The small molecule below binds the protein below.
Small molecule (SMILES): O=C(CCl)NCCC1CCN(C(=O)C2(Nc3ccc(Cl)cc3)CCOCC2)CC1

Sequence of chain 1.B:
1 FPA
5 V

Binding-site contacts:
Ligand atom CL2 contacts residue ILE173 of chain 1.A at 3.7 Å.
Ligand atom O2 contacts residue PRO172 of chain 1.A at 3.9 Å.
Ligand atom CL2 contacts residue GLY176 of chain 1.A at 4.3 Å.
Ligand atom C14 contacts residue VAL5 of chain 1.B at 3.8 Å (hydrophobic).
Ligand atom CL2 contacts residue LYS127 of chain 1.A at 3.3 Å.
Ligand atom C12 contacts residue GLY176 of chain 1.A at 4.3 Å.
Ligand atom C21 contacts residue PRO172 of chain 1.A at 3.9 Å (hydrophobic).
Ligand atom C12 contacts residue ILE173 of chain 1.A at 4.3 Å (hydrophobic).
Ligand atom O1 contacts residue CYS43 of chain 1.A at 3.6 Å (h-bond).
Ligand atom C19 contacts residue ILE224 of chain 1.A at 4.1 Å (hydrophobic).
Ligand atom C2 contacts residue CYS43 of chain 1.A at 1.8 Å (hydrophobic).
Ligand atom N1 contacts residue CYS43 of chain 1.A at 2.6 Å (h-bond).
Ligand atom C4 contacts residue ILE173 of chain 1.A at 3.7 Å (hydrophobic).
Ligand atom C19 contacts residue LEU223 of chain 1.A at 4.3 Å (hydrophobic).
Ligand atom C3 contacts residue CYS43 of chain 1.A at 4.0 Å (hydrophobic).
Ligand atom C6 contacts residue ASN47 of chain 1.A at 3.6 Å.
Ligand atom C7 contacts residue ASN47 of chain 1.A at 3.7 Å.
Ligand atom C20 contacts residue PRO172 of chain 1.A at 3.9 Å (hydrophobic).
Ligand atom C15 contacts residue VAL5 of chain 1.B at 3.5 Å (hydrophobic).
Ligand atom C14 contacts residue PHE124 of chain 1.A at 3.9 Å (hydrophobic).
Ligand atom C3 contacts residue PHE124 of chain 1.A at 3.7 Å (hydrophobic).
Ligand atom C13 contacts residue VAL5 of chain 1.B at 3.9 Å (hydrophobic).
Ligand atom C4 contacts residue PHE124 of chain 1.A at 3.7 Å (hydrophobic).
Ligand atom C1 contacts residue CYS43 of chain 1.A at 2.5 Å (hydrophobic).
Ligand atom C12 contacts residue PRO172 of chain 1.A at 3.4 Å (hydrophobic).
Ligand atom C18 contacts residue LEU223 of chain 1.A at 4.1 Å (hydrophobic).
Ligand atom CL2 contacts residue PHE124 of chain 1.A at 4.1 Å.
Ligand atom O2 contacts residue ILE224 of chain 1.A at 3.6 Å.
Ligand atom C10 contacts residue VAL5 of chain 1.B at 4.1 Å (hydrophobic).
Ligand atom C18 contacts residue VAL5 of chain 1.B at 3.8 Å (hydrophobic).
Ligand atom C14 contacts residue LYS127 of chain 1.A at 4.2 Å.
Ligand atom O1 contacts residue ILE173 of chain 1.A at 3.3 Å.
Ligand atom C11 contacts residue VAL5 of chain 1.B at 4.0 Å (hydrophobic).
Ligand atom C1 contacts residue ARG46 of chain 1.A at 4.3 Å.
Ligand atom C11 contacts residue PRO172 of chain 1.A at 4.2 Å (hydrophobic).
Ligand atom C11 contacts residue ILE224 of chain 1.A at 4.0 Å (hydrophobic).
Ligand atom C1 contacts residue ILE173 of chain 1.A at 4.1 Å (hydrophobic).
Ligand atom C2 contacts residue ARG46 of chain 1.A at 3.7 Å.
Ligand atom C12 contacts residue VAL5 of chain 1.B at 3.9 Å (hydrophobic).
Ligand atom C13 contacts residue LYS127 of chain 1.A at 4.2 Å.

Sequence of chain 1.A:
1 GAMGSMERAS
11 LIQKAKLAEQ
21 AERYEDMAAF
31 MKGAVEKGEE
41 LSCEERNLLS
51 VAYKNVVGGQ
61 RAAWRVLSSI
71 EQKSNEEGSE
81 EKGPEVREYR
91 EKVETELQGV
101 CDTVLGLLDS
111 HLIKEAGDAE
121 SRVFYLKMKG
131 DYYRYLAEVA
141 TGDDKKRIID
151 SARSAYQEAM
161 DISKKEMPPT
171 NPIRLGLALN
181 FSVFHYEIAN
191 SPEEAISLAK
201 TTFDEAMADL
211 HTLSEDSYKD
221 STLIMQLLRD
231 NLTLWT